A small-molecule ligand and the protein it binds are described below.
Small molecule (SMILES): CC(=O)N[C@H]1[C@H](O[C@H]2[C@H](O)[C@@H](NC(C)=O)CO[C@@H]2CO)O[C@H](CO)[C@@H](O[C@H]2O[C@H](CO)[C@@H](O[C@H]3O[C@H](CO)[C@@H](O)[C@H](O)[C@@H]3O)[C@H](O)[C@@H]2O)[C@@H]1O

Sequence of chain 1.B:
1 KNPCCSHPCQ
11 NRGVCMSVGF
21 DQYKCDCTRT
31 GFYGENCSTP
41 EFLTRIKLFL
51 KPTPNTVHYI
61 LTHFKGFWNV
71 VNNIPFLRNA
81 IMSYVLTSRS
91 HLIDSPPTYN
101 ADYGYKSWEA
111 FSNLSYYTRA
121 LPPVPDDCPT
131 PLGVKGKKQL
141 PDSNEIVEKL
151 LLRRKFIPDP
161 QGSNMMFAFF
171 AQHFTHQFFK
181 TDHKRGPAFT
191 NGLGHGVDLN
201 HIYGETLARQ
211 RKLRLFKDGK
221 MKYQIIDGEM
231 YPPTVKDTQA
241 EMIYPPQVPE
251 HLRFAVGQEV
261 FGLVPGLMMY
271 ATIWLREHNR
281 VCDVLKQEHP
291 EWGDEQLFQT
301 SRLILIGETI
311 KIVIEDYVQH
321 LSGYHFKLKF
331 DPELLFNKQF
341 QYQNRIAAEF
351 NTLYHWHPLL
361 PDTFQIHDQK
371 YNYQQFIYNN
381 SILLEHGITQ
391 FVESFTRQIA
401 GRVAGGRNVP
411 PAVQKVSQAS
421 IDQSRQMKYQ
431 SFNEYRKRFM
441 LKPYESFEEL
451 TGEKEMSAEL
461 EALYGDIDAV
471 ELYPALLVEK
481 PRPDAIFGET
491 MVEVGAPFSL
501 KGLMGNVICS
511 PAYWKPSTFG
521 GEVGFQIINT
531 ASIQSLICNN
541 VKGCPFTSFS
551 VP

Binding-site contacts:
Ligand atom C4 contacts residue ASN113 of chain 1.A at 4.2 Å.
Ligand atom C6 contacts residue PHE189 of chain 1.A at 3.9 Å (hydrophobic).
Ligand atom O5 contacts residue GLU109 of chain 1.A at 3.5 Å (salt-bridge).
Ligand atom O6 contacts residue TYR116 of chain 1.A at 3.6 Å (h-bond).
Ligand atom C4 contacts residue LEU207 of chain 1.B at 3.9 Å (hydrophobic).
Ligand atom O5 contacts residue TYR116 of chain 1.A at 3.5 Å.
Ligand atom O3 contacts residue LEU207 of chain 1.B at 4.2 Å.
Ligand atom O4 contacts residue ARG185 of chain 1.A at 3.0 Å (salt-bridge).
Ligand atom C1 contacts residue TYR116 of chain 1.A at 4.2 Å (hydrophobic).
Ligand atom C4 contacts residue ARG211 of chain 1.B at 4.1 Å.
Ligand atom C1 contacts residue ARG185 of chain 1.A at 4.3 Å.
Ligand atom C2 contacts residue ASN113 of chain 1.A at 2.5 Å.
Ligand atom C8 contacts residue ARG185 of chain 1.A at 3.8 Å.
Ligand atom O5 contacts residue ASN113 of chain 1.A at 2.3 Å (h-bond).
Ligand atom C5 contacts residue ARG211 of chain 1.B at 3.5 Å.
Ligand atom C6 contacts residue TYR116 of chain 1.A at 3.7 Å (hydrophobic).
Ligand atom O7 contacts residue ARG185 of chain 1.A at 2.5 Å (salt-bridge).
Ligand atom C1 contacts residue GLU109 of chain 1.A at 3.6 Å.
Ligand atom O6 contacts residue ALA208 of chain 1.B at 4.1 Å.
Ligand atom O7 contacts residue LEU207 of chain 1.B at 3.5 Å (h-bond).
Ligand atom C7 contacts residue ARG185 of chain 1.A at 3.6 Å.
Ligand atom C5 contacts residue PHE189 of chain 1.A at 4.2 Å (hydrophobic).
Ligand atom O7 contacts residue ASN113 of chain 1.A at 3.9 Å.
Ligand atom C3 contacts residue ASN113 of chain 1.A at 3.8 Å.
Ligand atom C4 contacts residue ARG185 of chain 1.A at 3.7 Å.
Ligand atom O4 contacts residue ARG211 of chain 1.B at 3.6 Å.
Ligand atom O5 contacts residue LEU207 of chain 1.B at 4.2 Å.
Ligand atom C5 contacts residue ASN113 of chain 1.A at 3.6 Å.
Ligand atom O6 contacts residue ARG211 of chain 1.B at 4.3 Å.
Ligand atom C5 contacts residue ARG185 of chain 1.A at 3.6 Å.
Ligand atom C2 contacts residue GLU109 of chain 1.A at 4.1 Å.
Ligand atom C6 contacts residue ARG211 of chain 1.B at 3.8 Å.
Ligand atom C3 contacts residue ARG185 of chain 1.A at 3.8 Å.
Ligand atom C7 contacts residue ASN113 of chain 1.A at 3.7 Å.
Ligand atom O6 contacts residue LEU207 of chain 1.B at 3.7 Å.
Ligand atom O3 contacts residue LYS212 of chain 1.B at 4.3 Å.
Ligand atom C5 contacts residue LEU207 of chain 1.B at 4.3 Å (hydrophobic).
Ligand atom C8 contacts residue PHE189 of chain 1.A at 4.1 Å (hydrophobic).
Ligand atom N2 contacts residue ASN113 of chain 1.A at 3.0 Å (h-bond).
Ligand atom C1 contacts residue ASN113 of chain 1.A at 1.4 Å.

Sequence of chain 1.A:
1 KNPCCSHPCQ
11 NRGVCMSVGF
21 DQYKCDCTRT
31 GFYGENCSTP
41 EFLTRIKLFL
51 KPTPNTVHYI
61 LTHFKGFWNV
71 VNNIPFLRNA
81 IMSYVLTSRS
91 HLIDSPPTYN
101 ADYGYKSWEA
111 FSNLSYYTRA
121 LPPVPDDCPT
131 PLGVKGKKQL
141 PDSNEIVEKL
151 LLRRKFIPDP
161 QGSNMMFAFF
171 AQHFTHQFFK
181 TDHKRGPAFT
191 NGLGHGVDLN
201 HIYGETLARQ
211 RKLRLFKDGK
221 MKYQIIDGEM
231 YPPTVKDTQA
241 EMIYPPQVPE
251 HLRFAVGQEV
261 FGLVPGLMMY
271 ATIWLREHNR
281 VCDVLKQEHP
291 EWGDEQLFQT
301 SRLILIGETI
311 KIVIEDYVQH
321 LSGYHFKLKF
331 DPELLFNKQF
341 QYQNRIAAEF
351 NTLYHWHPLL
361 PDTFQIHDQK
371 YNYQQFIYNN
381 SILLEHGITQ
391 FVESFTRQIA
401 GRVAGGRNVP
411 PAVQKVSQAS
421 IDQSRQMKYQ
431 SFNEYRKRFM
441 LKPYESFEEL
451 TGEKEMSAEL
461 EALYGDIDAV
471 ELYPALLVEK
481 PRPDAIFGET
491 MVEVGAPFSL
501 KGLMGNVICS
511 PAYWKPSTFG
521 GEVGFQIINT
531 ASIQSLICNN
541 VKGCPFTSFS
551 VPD